The protein below binds the small molecule below.
Small molecule (SMILES): COC(=O)[C@@H](Cc1ccc(O)cc1)NC(=O)c1cc(C(=O)O)c2cc(/C=C/c3ccc(Cl)cc3)ccc2n1

Binding-site contacts:
Ligand atom C08 contacts residue ASP145 of chain 1.A at 3.4 Å.
Ligand atom C29 contacts residue VAL64 of chain 1.A at 3.4 Å (hydrophobic).
Ligand atom C05 contacts residue PHE80 of chain 1.A at 3.3 Å (hydrophobic).
Ligand atom C04 contacts residue PHE80 of chain 1.A at 3.4 Å (hydrophobic).
Ligand atom O27 contacts residue GLU81 of chain 1.A at 2.4 Å (salt-bridge).
Ligand atom C25 contacts residue LEU134 of chain 1.A at 3.3 Å (hydrophobic).
Ligand atom C09 contacts residue ASP145 of chain 1.A at 3.5 Å.
Ligand atom C23 contacts residue ALA31 of chain 1.A at 3.6 Å (hydrophobic).
Ligand atom O27 contacts residue LEU134 of chain 1.A at 3.4 Å.
Ligand atom O28 contacts residue LEU148 of chain 1.A at 2.5 Å (h-bond).
Ligand atom C05 contacts residue ASP145 of chain 1.A at 3.4 Å.
Ligand atom C01 contacts residue PHE80 of chain 1.A at 3.5 Å (hydrophobic).
Ligand atom C06 contacts residue LEU148 of chain 1.A at 3.6 Å (hydrophobic).
Ligand atom C03 contacts residue ASP145 of chain 1.A at 3.2 Å.
Ligand atom O18 contacts residue VAL18 of chain 1.A at 3.4 Å.
Ligand atom C26 contacts residue LEU134 of chain 1.A at 3.3 Å (hydrophobic).
Ligand atom N07 contacts residue ASP145 of chain 1.A at 3.1 Å (salt-bridge).
Ligand atom O28 contacts residue PHE146 of chain 1.A at 3.5 Å (h-bond).
Ligand atom O11 contacts residue LYS33 of chain 1.A at 3.1 Å (salt-bridge).
Ligand atom C06 contacts residue PHE146 of chain 1.A at 3.5 Å (hydrophobic).
Ligand atom C35 contacts residue ILE63 of chain 1.A at 3.6 Å (hydrophobic).
Ligand atom C05 contacts residue PHE146 of chain 1.A at 3.5 Å (hydrophobic).
Ligand atom O28 contacts residue GLY147 of chain 1.A at 3.2 Å (h-bond).
Ligand atom C04 contacts residue ASP145 of chain 1.A at 2.9 Å.
Ligand atom C22 contacts residue GLU81 of chain 1.A at 3.4 Å.
Ligand atom C30 contacts residue ILE63 of chain 1.A at 3.6 Å (hydrophobic).
Ligand atom C03 contacts residue PHE80 of chain 1.A at 3.6 Å (hydrophobic).
Ligand atom O27 contacts residue PHE82 of chain 1.A at 3.0 Å.
Ligand atom C38 contacts residue GLN131 of chain 1.A at 3.4 Å.
Ligand atom O27 contacts residue LEU83 of chain 1.A at 2.8 Å (h-bond).
Ligand atom C06 contacts residue PHE80 of chain 1.A at 3.5 Å (hydrophobic).
Ligand atom C22 contacts residue ALA31 of chain 1.A at 3.5 Å (hydrophobic).
Ligand atom C26 contacts residue GLU81 of chain 1.A at 3.3 Å.
Ligand atom C13 contacts residue PHE146 of chain 1.A at 3.5 Å (hydrophobic).
Ligand atom C12 contacts residue LEU148 of chain 1.A at 3.3 Å (hydrophobic).
Ligand atom O11 contacts residue LEU148 of chain 1.A at 3.4 Å (h-bond).
Ligand atom C10 contacts residue ASP145 of chain 1.A at 3.5 Å.
Ligand atom C13 contacts residue LEU148 of chain 1.A at 3.6 Å (hydrophobic).
Ligand atom C34 contacts residue LEU58 of chain 1.A at 3.1 Å (hydrophobic).
Ligand atom C10 contacts residue PHE80 of chain 1.A at 3.4 Å (hydrophobic).

Sequence of chain 1.A:
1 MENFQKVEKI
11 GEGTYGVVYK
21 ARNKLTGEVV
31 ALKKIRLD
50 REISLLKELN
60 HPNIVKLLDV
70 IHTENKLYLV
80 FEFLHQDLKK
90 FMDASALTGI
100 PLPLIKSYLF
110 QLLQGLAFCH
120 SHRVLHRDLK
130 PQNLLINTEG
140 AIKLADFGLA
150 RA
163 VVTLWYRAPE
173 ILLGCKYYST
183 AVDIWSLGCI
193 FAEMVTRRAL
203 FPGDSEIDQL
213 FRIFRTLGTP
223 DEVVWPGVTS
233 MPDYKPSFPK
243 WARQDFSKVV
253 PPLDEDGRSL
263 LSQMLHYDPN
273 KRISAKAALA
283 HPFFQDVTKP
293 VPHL